Binding-site contacts:
Ligand atom O6 contacts residue ALA354 of chain 1.E at 3.7 Å.
Ligand atom O2 contacts residue GLU310 of chain 1.E at 2.9 Å (salt-bridge).
Ligand atom O3 contacts residue TYR255 of chain 1.E at 3.6 Å.
Ligand atom O6 contacts residue LEU285 of chain 1.E at 3.1 Å (h-bond).
Ligand atom O3 contacts residue GLU310 of chain 1.E at 2.6 Å (salt-bridge).
Ligand atom O2 contacts residue ARG279 of chain 1.E at 2.7 Å (salt-bridge).
Ligand atom C1 contacts residue ILE346 of chain 1.E at 3.6 Å (hydrophobic).
Ligand atom O3 contacts residue ASP282 of chain 1.E at 2.7 Å (salt-bridge).
Ligand atom C6 contacts residue ILE346 of chain 1.E at 3.6 Å (hydrophobic).
Ligand atom O3 contacts residue TYR402 of chain 1.E at 3.4 Å.
Ligand atom C1 contacts residue ARG279 of chain 1.E at 3.5 Å.
Ligand atom O5 contacts residue ARG279 of chain 1.E at 3.2 Å (salt-bridge).
Ligand atom O4 contacts residue GLY284 of chain 1.E at 3.6 Å.
Ligand atom C2 contacts residue GLU310 of chain 1.E at 3.5 Å.
Ligand atom O4 contacts residue ARG279 of chain 1.E at 3.4 Å (salt-bridge).
Ligand atom O6 contacts residue LEU350 of chain 1.E at 3.0 Å (h-bond).
Ligand atom O5 contacts residue ALA376 of chain 1.E at 2.8 Å (h-bond).
Ligand atom O4 contacts residue GLU310 of chain 1.E at 3.5 Å (salt-bridge).
Ligand atom O5 contacts residue TRP314 of chain 1.E at 3.3 Å (h-bond).
Ligand atom O2 contacts residue ASN278 of chain 1.E at 2.6 Å (h-bond).
Ligand atom C1 contacts residue ALA376 of chain 1.E at 3.7 Å (hydrophobic).
Ligand atom C4 contacts residue ASP282 of chain 1.E at 3.8 Å.
Ligand atom O6 contacts residue THR379 of chain 1.E at 3.0 Å (h-bond).
Ligand atom O5 contacts residue ASN375 of chain 1.E at 3.3 Å.
Ligand atom C2 contacts residue ASP282 of chain 1.E at 3.6 Å.
Ligand atom O2 contacts residue ASP282 of chain 1.E at 3.5 Å (salt-bridge).
Ligand atom C3 contacts residue GLU310 of chain 1.E at 3.4 Å.
Ligand atom O2 contacts residue ARG279 of chain 1.E at 3.0 Å (salt-bridge).
Ligand atom C6 contacts residue LEU285 of chain 1.E at 3.5 Å (hydrophobic).
Ligand atom C3 contacts residue ASP282 of chain 1.E at 3.6 Å.
Ligand atom O5 contacts residue ILE346 of chain 1.E at 3.6 Å.
Ligand atom C3 contacts residue TYR402 of chain 1.E at 3.7 Å (hydrophobic).
Ligand atom O4 contacts residue ASP282 of chain 1.E at 2.7 Å (salt-bridge).
Ligand atom C6 contacts residue TRP314 of chain 1.E at 3.6 Å (hydrophobic).
Ligand atom C1 contacts residue GLY374 of chain 1.E at 3.5 Å.
Ligand atom C2 contacts residue ARG279 of chain 1.E at 3.6 Å.
Ligand atom O4 contacts residue ASN311 of chain 1.E at 2.8 Å (h-bond).
Ligand atom O4 contacts residue TRP314 of chain 1.E at 3.2 Å (h-bond).
Ligand atom O1 contacts residue GLY374 of chain 1.E at 3.5 Å (h-bond).
Ligand atom O3 contacts residue ASN278 of chain 1.E at 3.7 Å.

A small-molecule ligand and the protein it binds are described below.
Small molecule (SMILES): C[C@@H]1O[C@@H](O)[C@H](O)[C@H](O)[C@H]1O[C@@H]1O[C@H](CO[C@H]2O[C@H](CO)[C@H](O)[C@H](O[C@@H]3O[C@@H](C)[C@H](O[C@@H]4O[C@H](CO[C@H]5O[C@H](CO)[C@H](O)[C@H](O)[C@H]5O)[C@@H](O)[C@H](O)[C@@H]4O)[C@@H](O)[C@H]3O)[C@H]2O)[C@@H](O)[C@H](O)[C@@H]1O

Sequence of chain 1.E:
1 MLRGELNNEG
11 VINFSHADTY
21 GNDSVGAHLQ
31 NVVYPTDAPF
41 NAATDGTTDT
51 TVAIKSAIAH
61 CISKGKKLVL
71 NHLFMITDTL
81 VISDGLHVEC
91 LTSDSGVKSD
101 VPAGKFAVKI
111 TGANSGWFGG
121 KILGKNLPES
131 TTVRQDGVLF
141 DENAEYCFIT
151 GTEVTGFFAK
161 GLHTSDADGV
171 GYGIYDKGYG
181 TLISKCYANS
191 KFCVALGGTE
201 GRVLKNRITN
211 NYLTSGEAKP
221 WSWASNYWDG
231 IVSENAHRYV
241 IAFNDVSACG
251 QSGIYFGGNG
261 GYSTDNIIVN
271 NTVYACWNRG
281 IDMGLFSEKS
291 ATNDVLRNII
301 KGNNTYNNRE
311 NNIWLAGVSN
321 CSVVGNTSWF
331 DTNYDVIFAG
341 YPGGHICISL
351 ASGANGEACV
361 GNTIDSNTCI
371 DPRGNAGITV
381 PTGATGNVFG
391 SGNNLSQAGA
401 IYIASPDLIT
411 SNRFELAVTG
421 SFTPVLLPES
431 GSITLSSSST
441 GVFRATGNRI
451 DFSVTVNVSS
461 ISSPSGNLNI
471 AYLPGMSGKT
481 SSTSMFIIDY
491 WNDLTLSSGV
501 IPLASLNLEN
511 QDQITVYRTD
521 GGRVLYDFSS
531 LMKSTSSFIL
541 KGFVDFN